This protein binds this small molecule.
Small molecule (SMILES): Cc1ncc(COP(=O)(O)O)c(CN[C@@H]2CONC2=O)c1O

Binding-site contacts:
Ligand atom O3P contacts residue ASN236 of chain 1.A at 3.2 Å.
Ligand atom O3 contacts residue ALA176 of chain 1.A at 3.7 Å.
Ligand atom O1P contacts residue ASN236 of chain 1.A at 3.5 Å.
Ligand atom CB contacts residue ASN236 of chain 1.A at 3.5 Å.
Ligand atom O2P contacts residue ILE200 of chain 1.A at 2.6 Å (h-bond).
Ligand atom P contacts residue GLY199 of chain 1.A at 3.6 Å.
Ligand atom C6 contacts residue ASN178 of chain 1.A at 3.5 Å.
Ligand atom C5A contacts residue ASN178 of chain 1.A at 3.5 Å.
Ligand atom O2P contacts residue ARG45 of chain 1.A at 2.8 Å (salt-bridge).
Ligand atom C4 contacts residue ALA176 of chain 1.A at 3.6 Å (hydrophobic).
Ligand atom C6 contacts residue ALA177 of chain 1.A at 3.6 Å (hydrophobic).
Ligand atom N1 contacts residue ALA177 of chain 1.A at 3.7 Å.
Ligand atom O3P contacts residue ALA237 of chain 1.A at 3.2 Å (h-bond).
Ligand atom O3P contacts residue ILE200 of chain 1.A at 3.2 Å (h-bond).
Ligand atom O2P contacts residue GLY199 of chain 1.A at 3.4 Å.
Ligand atom C4A contacts residue ALA176 of chain 1.A at 3.8 Å (hydrophobic).
Ligand atom C2A contacts residue GLN147 of chain 1.A at 3.5 Å.
Ligand atom C6 contacts residue GLU173 of chain 1.A at 3.8 Å.
Ligand atom C4A contacts residue LYS140 of chain 1.A at 3.3 Å.
Ligand atom C6 contacts residue VAL197 of chain 1.A at 3.7 Å (hydrophobic).
Ligand atom O3 contacts residue TYR92 of chain 2.A at 2.5 Å (h-bond).
Ligand atom N contacts residue LYS140 of chain 1.A at 3.8 Å.
Ligand atom C2 contacts residue VAL197 of chain 1.A at 3.8 Å (hydrophobic).
Ligand atom O4P contacts residue GLY199 of chain 1.A at 3.1 Å.
Ligand atom OG contacts residue ASN236 of chain 1.A at 3.4 Å (h-bond).
Ligand atom O3P contacts residue GLY199 of chain 1.A at 3.6 Å.
Ligand atom P contacts residue ALA237 of chain 1.A at 3.5 Å.
Ligand atom N1 contacts residue GLU173 of chain 1.A at 3.1 Å (salt-bridge).
Ligand atom P contacts residue ILE200 of chain 1.A at 3.4 Å.
Ligand atom O3P contacts residue MET201 of chain 1.A at 2.9 Å (h-bond).
Ligand atom CA contacts residue LYS140 of chain 1.A at 3.3 Å.
Ligand atom C2A contacts residue GLU173 of chain 1.A at 3.5 Å.
Ligand atom C2A contacts residue CYS175 of chain 1.A at 3.0 Å (hydrophobic).
Ligand atom O1P contacts residue ALA237 of chain 1.A at 2.9 Å (h-bond).
Ligand atom C2 contacts residue CYS175 of chain 1.A at 3.7 Å (hydrophobic).
Ligand atom C3 contacts residue ALA176 of chain 1.A at 3.6 Å (hydrophobic).
Ligand atom O contacts residue TYR92 of chain 2.A at 3.7 Å.
Ligand atom N1 contacts residue VAL197 of chain 1.A at 3.5 Å.
Ligand atom N contacts residue ALA176 of chain 1.A at 3.4 Å (h-bond).
Ligand atom C2 contacts residue ALA176 of chain 1.A at 3.8 Å (hydrophobic).

Sequence of chain 1.A:
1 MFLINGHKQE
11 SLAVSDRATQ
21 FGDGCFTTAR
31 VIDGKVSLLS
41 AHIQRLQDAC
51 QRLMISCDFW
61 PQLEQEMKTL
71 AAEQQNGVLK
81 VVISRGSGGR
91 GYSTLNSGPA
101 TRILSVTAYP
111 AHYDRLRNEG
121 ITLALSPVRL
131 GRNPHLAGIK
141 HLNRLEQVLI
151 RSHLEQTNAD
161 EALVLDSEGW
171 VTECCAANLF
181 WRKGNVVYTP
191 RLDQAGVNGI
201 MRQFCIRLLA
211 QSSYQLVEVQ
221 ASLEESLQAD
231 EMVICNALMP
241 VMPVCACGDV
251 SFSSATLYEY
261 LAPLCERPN

Sequence of chain 2.A:
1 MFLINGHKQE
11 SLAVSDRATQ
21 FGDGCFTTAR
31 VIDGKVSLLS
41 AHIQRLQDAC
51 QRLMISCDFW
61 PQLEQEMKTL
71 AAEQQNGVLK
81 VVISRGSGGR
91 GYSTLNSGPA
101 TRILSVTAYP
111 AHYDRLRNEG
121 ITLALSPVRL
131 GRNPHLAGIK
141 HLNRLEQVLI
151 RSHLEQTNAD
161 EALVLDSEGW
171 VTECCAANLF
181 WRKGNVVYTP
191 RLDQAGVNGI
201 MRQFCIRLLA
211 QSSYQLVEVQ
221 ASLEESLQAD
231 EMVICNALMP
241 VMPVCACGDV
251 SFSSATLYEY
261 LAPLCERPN